Binding-site contacts:
Ligand atom O1 contacts residue ARG283 of chain 1.A at 3.1 Å (salt-bridge).
Ligand atom C6 contacts residue LEU171 of chain 1.A at 4.5 Å (hydrophobic).
Ligand atom C5 contacts residue LEU175 of chain 1.A at 3.5 Å (hydrophobic).
Ligand atom O2 contacts residue LYS178 of chain 1.A at 2.9 Å (salt-bridge).
Ligand atom F1 contacts residue LEU175 of chain 1.A at 3.6 Å.
Ligand atom C contacts residue LYS178 of chain 1.A at 4.1 Å.
Ligand atom O2 contacts residue LEU175 of chain 1.A at 4.2 Å.
Ligand atom C1 contacts residue LYS178 of chain 1.A at 3.9 Å.
Ligand atom C7 contacts residue LEU175 of chain 1.A at 4.2 Å (hydrophobic).
Ligand atom C4 contacts residue PRO285 of chain 1.A at 4.5 Å (hydrophobic).
Ligand atom F1 contacts residue LEU171 of chain 1.A at 4.5 Å.
Ligand atom F contacts residue PRO285 of chain 1.A at 3.3 Å.
Ligand atom C4 contacts residue LEU175 of chain 1.A at 3.8 Å (hydrophobic).
Ligand atom C2 contacts residue LEU175 of chain 1.A at 4.1 Å (hydrophobic).
Ligand atom C1 contacts residue LEU175 of chain 1.A at 4.0 Å (hydrophobic).
Ligand atom F1 contacts residue LYS178 of chain 1.A at 4.4 Å.
Ligand atom C6 contacts residue GLN174 of chain 1.A at 4.4 Å.
Ligand atom F contacts residue LEU175 of chain 1.A at 4.1 Å.
Ligand atom C3 contacts residue LEU175 of chain 1.A at 4.0 Å (hydrophobic).
Ligand atom O1 contacts residue LEU175 of chain 1.A at 3.8 Å.
Ligand atom C1 contacts residue ARG283 of chain 1.A at 3.6 Å.
Ligand atom O2 contacts residue ARG283 of chain 1.A at 2.8 Å (salt-bridge).
Ligand atom C5 contacts residue LEU171 of chain 1.A at 3.4 Å (hydrophobic).
Ligand atom O contacts residue LYS178 of chain 1.A at 3.3 Å (salt-bridge).
Ligand atom C6 contacts residue LEU175 of chain 1.A at 3.9 Å (hydrophobic).
Ligand atom C7 contacts residue LYS178 of chain 1.A at 4.1 Å.
Ligand atom F contacts residue LEU171 of chain 1.A at 4.0 Å.
Ligand atom F1 contacts residue GLN174 of chain 1.A at 3.5 Å.
Ligand atom C4 contacts residue LEU171 of chain 1.A at 4.2 Å (hydrophobic).

A small-molecule ligand and the protein it binds are described below.
Small molecule (SMILES): O=C(O)[C@@H](O)c1cc(F)cc(F)c1

Sequence of chain 1.A:
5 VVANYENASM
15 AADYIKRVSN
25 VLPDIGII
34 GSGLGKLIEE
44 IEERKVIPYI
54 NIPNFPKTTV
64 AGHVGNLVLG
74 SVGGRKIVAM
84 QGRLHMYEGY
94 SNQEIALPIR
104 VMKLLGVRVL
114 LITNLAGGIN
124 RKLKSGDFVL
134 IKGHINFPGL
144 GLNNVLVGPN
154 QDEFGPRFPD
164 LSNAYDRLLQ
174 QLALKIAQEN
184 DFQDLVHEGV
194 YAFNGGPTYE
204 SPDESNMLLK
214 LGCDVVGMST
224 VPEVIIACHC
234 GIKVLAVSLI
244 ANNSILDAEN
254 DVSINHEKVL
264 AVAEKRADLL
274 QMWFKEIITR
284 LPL